Sequence of chain 1.A:
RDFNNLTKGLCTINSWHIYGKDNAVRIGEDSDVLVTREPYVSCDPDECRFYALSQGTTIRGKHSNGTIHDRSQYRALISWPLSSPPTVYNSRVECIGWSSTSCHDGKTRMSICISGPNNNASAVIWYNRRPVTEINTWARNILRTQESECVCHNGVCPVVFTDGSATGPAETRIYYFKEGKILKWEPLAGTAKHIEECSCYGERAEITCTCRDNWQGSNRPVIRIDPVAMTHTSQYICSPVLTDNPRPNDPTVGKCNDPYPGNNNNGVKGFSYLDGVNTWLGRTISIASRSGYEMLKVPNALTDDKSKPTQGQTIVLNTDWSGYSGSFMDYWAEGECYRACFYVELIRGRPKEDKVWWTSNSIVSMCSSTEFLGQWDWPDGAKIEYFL

This protein binds this small molecule.
Small molecule (SMILES): [H]/N=C(/N)N[C@H]1C(F)=C(C(=O)O)O[C@@H]([C@H](O)[C@H](O)CO)[C@@H]1NC(C)=O

Binding-site contacts:
Ligand atom C11 contacts residue ILE142 of chain 1.A at 3.7 Å (hydrophobic).
Ligand atom N7 contacts residue ASP70 of chain 1.A at 3.1 Å (salt-bridge).
Ligand atom F1 contacts residue ARG37 of chain 1.A at 3.2 Å.
Ligand atom C8 contacts residue GLU196 of chain 1.A at 3.7 Å.
Ligand atom C3 contacts residue TYR324 of chain 1.A at 2.6 Å (hydrophobic).
Ligand atom F1 contacts residue GLU38 of chain 1.A at 2.7 Å.
Ligand atom C6 contacts residue TYR324 of chain 1.A at 3.4 Å (hydrophobic).
Ligand atom O10 contacts residue ASP70 of chain 1.A at 3.6 Å.
Ligand atom O1B contacts residue ARG212 of chain 1.A at 2.8 Å (salt-bridge).
Ligand atom C3 contacts residue ASP70 of chain 1.A at 3.7 Å.
Ligand atom N6 contacts residue GLU147 of chain 1.A at 2.8 Å (salt-bridge).
Ligand atom C2 contacts residue ARG212 of chain 1.A at 3.6 Å.
Ligand atom O1A contacts residue TYR324 of chain 1.A at 3.4 Å (h-bond).
Ligand atom C3 contacts residue GLU38 of chain 1.A at 3.7 Å.
Ligand atom O1B contacts residue TYR324 of chain 1.A at 2.9 Å (h-bond).
Ligand atom C1 contacts residue TYR324 of chain 1.A at 2.4 Å (hydrophobic).
Ligand atom N6 contacts residue TRP98 of chain 1.A at 3.0 Å (h-bond).
Ligand atom O10 contacts residue ARG71 of chain 1.A at 2.9 Å (salt-bridge).
Ligand atom C8 contacts residue ARG212 of chain 1.A at 3.7 Å.
Ligand atom O9 contacts residue GLU196 of chain 1.A at 3.2 Å (salt-bridge).
Ligand atom O6 contacts residue ARG212 of chain 1.A at 3.4 Å (salt-bridge).
Ligand atom O6 contacts residue TYR324 of chain 1.A at 2.3 Å (h-bond).
Ligand atom C12 contacts residue GLU38 of chain 1.A at 3.7 Å.
Ligand atom O9 contacts residue ALA166 of chain 1.A at 3.1 Å.
Ligand atom C6 contacts residue GLU197 of chain 1.A at 2.9 Å.
Ligand atom C12 contacts residue TRP98 of chain 1.A at 3.3 Å (hydrophobic).
Ligand atom O1B contacts residue ARG290 of chain 1.A at 3.4 Å (salt-bridge).
Ligand atom N4 contacts residue GLU38 of chain 1.A at 3.4 Å (salt-bridge).
Ligand atom N7 contacts residue TRP98 of chain 1.A at 2.9 Å (h-bond).
Ligand atom O1A contacts residue ARG37 of chain 1.A at 3.4 Å (salt-bridge).
Ligand atom C1 contacts residue ARG212 of chain 1.A at 3.6 Å.
Ligand atom C2 contacts residue TYR324 of chain 1.A at 1.4 Å (hydrophobic).
Ligand atom F1 contacts residue TYR324 of chain 1.A at 2.8 Å.
Ligand atom C2 contacts residue GLU197 of chain 1.A at 3.3 Å.
Ligand atom N7 contacts residue ARG75 of chain 1.A at 3.4 Å (salt-bridge).
Ligand atom O6 contacts residue GLU197 of chain 1.A at 2.8 Å (salt-bridge).
Ligand atom O8 contacts residue GLU196 of chain 1.A at 2.5 Å (salt-bridge).
Ligand atom O8 contacts residue GLU197 of chain 1.A at 3.5 Å (salt-bridge).
Ligand atom C4 contacts residue TYR324 of chain 1.A at 3.4 Å (hydrophobic).
Ligand atom N4 contacts residue ASP70 of chain 1.A at 3.0 Å (salt-bridge).